Sequence of chain 1.H:
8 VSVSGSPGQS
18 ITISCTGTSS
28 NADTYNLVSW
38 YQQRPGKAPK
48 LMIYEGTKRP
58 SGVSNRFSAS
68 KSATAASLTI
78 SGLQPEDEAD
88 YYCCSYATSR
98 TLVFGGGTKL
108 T

The protein below binds the small molecule below.
Small molecule (SMILES): CC(=O)N[C@H]1[C@H](O[C@H]2[C@H](O)[C@@H](NC(C)=O)CO[C@@H]2CO[C@@H]2O[C@@H](C)[C@@H](O)[C@@H](O)[C@@H]2O)O[C@H](CO)[C@@H](O[C@@H]2O[C@H](CO)[C@@H](O)[C@H](O)[C@@H]2O)[C@@H]1O

Sequence of chain 1.G:
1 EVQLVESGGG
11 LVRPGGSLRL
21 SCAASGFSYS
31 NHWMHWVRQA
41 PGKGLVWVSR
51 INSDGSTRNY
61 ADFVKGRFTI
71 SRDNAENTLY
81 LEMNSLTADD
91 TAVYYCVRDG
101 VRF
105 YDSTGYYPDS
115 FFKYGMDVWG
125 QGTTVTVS

Binding-site contacts:
Ligand atom C8 contacts residue VAL288 of chain 1.E at 3.2 Å (hydrophobic).
Ligand atom O3 contacts residue SER58 of chain 1.H at 3.8 Å.
Ligand atom O3 contacts residue TYR105 of chain 1.G at 3.9 Å.
Ligand atom O5 contacts residue SER58 of chain 1.H at 4.2 Å.
Ligand atom C1 contacts residue ASN289 of chain 1.E at 3.5 Å.
Ligand atom O4 contacts residue MET286 of chain 1.E at 4.1 Å.
Ligand atom O7 contacts residue HIS32 of chain 1.G at 4.1 Å.
Ligand atom O7 contacts residue MET286 of chain 1.E at 3.3 Å (h-bond).
Ligand atom C3 contacts residue SER58 of chain 1.H at 3.7 Å.
Ligand atom C8 contacts residue TYR105 of chain 1.G at 3.4 Å (hydrophobic).
Ligand atom O3 contacts residue PHE103 of chain 1.G at 2.5 Å (h-bond).
Ligand atom C7 contacts residue GLY285 of chain 1.E at 3.1 Å.
Ligand atom C4 contacts residue PHE103 of chain 1.G at 3.9 Å (hydrophobic).
Ligand atom N2 contacts residue SER107 of chain 1.G at 3.3 Å.
Ligand atom C7 contacts residue MET286 of chain 1.E at 4.3 Å (hydrophobic).
Ligand atom C7 contacts residue SER107 of chain 1.G at 4.0 Å.
Ligand atom C3 contacts residue PHE103 of chain 1.G at 3.0 Å (hydrophobic).
Ligand atom C2 contacts residue SER107 of chain 1.G at 4.2 Å.
Ligand atom C2 contacts residue PHE103 of chain 1.G at 4.1 Å (hydrophobic).
Ligand atom O3 contacts residue LYS55 of chain 1.H at 4.2 Å.
Ligand atom O3 contacts residue TYR51 of chain 1.H at 4.1 Å.
Ligand atom C5 contacts residue PHE103 of chain 1.G at 3.8 Å (hydrophobic).
Ligand atom C7 contacts residue PHE103 of chain 1.G at 2.9 Å (hydrophobic).
Ligand atom O5 contacts residue ASN289 of chain 1.E at 4.1 Å.
Ligand atom N2 contacts residue GLY285 of chain 1.E at 4.3 Å.
Ligand atom C7 contacts residue VAL288 of chain 1.E at 4.4 Å (hydrophobic).
Ligand atom C1 contacts residue SER107 of chain 1.G at 4.2 Å.
Ligand atom C7 contacts residue TYR105 of chain 1.G at 4.3 Å (hydrophobic).
Ligand atom C4 contacts residue SER58 of chain 1.H at 3.5 Å.
Ligand atom O7 contacts residue GLY285 of chain 1.E at 2.1 Å.
Ligand atom C6 contacts residue PHE103 of chain 1.G at 4.3 Å (hydrophobic).
Ligand atom O4 contacts residue PHE103 of chain 1.G at 3.5 Å.
Ligand atom C5 contacts residue SER58 of chain 1.H at 3.6 Å.
Ligand atom C8 contacts residue PHE103 of chain 1.G at 3.4 Å (hydrophobic).
Ligand atom C8 contacts residue SER107 of chain 1.G at 3.7 Å.
Ligand atom N2 contacts residue PHE103 of chain 1.G at 4.0 Å.
Ligand atom O7 contacts residue SER284 of chain 1.E at 4.4 Å.
Ligand atom O4 contacts residue SER58 of chain 1.H at 2.6 Å.
Ligand atom C8 contacts residue GLY285 of chain 1.E at 3.3 Å.
Ligand atom O7 contacts residue PHE103 of chain 1.G at 2.2 Å.

Sequence of chain 1.E:
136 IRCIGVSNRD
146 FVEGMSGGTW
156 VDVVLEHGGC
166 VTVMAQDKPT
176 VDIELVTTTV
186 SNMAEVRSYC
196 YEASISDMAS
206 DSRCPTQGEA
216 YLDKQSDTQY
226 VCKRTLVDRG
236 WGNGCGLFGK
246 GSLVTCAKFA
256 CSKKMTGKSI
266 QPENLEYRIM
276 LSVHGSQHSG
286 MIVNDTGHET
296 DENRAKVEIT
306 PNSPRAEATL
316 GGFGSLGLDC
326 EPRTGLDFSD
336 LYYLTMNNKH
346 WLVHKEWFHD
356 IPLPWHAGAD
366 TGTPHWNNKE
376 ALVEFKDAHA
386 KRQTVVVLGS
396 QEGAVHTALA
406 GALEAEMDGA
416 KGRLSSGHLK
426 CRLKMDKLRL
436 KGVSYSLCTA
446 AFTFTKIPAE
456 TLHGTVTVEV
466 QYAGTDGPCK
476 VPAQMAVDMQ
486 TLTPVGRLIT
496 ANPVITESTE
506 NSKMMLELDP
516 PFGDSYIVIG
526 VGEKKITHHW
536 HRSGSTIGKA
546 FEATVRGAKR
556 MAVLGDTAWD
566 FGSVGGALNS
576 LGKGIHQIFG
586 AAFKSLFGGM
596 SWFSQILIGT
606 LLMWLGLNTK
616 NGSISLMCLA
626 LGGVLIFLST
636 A